The small molecule below binds the protein below.
Small molecule (SMILES): CC(=O)N[C@@H]1[C@@H](O)[C@H](O)[C@@H](CO)O[C@H]1O

Binding-site contacts:
Ligand atom C1 contacts residue ASN709 of chain 1.A at 3.1 Å.
Ligand atom N2 contacts residue ASN709 of chain 1.A at 3.6 Å.
Ligand atom C6 contacts residue NAG1 of chain 1.U at 3.5 Å.
Ligand atom O5 contacts residue ASN709 of chain 1.A at 2.5 Å (h-bond).
Ligand atom C1 contacts residue ASN710 of chain 1.A at 4.2 Å.
Ligand atom C3 contacts residue NAG1 of chain 1.U at 3.9 Å.
Ligand atom O3 contacts residue NAG1 of chain 1.U at 3.8 Å.
Ligand atom C6 contacts residue ASN709 of chain 1.A at 3.7 Å.
Ligand atom C4 contacts residue ASN709 of chain 1.A at 3.9 Å.
Ligand atom O6 contacts residue NAG1 of chain 1.U at 2.6 Å (h-bond).
Ligand atom C7 contacts residue ASN709 of chain 1.A at 3.4 Å.
Ligand atom O5 contacts residue NAG1 of chain 1.U at 4.1 Å.
Ligand atom O4 contacts residue NAG1 of chain 1.U at 3.6 Å.
Ligand atom C8 contacts residue ASN710 of chain 1.A at 4.3 Å.
Ligand atom O6 contacts residue ASN709 of chain 1.A at 2.8 Å (h-bond).
Ligand atom C2 contacts residue ASN709 of chain 1.A at 3.2 Å.
Ligand atom C2 contacts residue NAG1 of chain 1.U at 3.9 Å.
Ligand atom C4 contacts residue NAG1 of chain 1.U at 3.3 Å.
Ligand atom C5 contacts residue ASN709 of chain 1.A at 3.5 Å.
Ligand atom C5 contacts residue NAG1 of chain 1.U at 3.9 Å.
Ligand atom C3 contacts residue ASN709 of chain 1.A at 4.3 Å.
Ligand atom O7 contacts residue ASN709 of chain 1.A at 2.7 Å (h-bond).

Sequence of chain 1.A:
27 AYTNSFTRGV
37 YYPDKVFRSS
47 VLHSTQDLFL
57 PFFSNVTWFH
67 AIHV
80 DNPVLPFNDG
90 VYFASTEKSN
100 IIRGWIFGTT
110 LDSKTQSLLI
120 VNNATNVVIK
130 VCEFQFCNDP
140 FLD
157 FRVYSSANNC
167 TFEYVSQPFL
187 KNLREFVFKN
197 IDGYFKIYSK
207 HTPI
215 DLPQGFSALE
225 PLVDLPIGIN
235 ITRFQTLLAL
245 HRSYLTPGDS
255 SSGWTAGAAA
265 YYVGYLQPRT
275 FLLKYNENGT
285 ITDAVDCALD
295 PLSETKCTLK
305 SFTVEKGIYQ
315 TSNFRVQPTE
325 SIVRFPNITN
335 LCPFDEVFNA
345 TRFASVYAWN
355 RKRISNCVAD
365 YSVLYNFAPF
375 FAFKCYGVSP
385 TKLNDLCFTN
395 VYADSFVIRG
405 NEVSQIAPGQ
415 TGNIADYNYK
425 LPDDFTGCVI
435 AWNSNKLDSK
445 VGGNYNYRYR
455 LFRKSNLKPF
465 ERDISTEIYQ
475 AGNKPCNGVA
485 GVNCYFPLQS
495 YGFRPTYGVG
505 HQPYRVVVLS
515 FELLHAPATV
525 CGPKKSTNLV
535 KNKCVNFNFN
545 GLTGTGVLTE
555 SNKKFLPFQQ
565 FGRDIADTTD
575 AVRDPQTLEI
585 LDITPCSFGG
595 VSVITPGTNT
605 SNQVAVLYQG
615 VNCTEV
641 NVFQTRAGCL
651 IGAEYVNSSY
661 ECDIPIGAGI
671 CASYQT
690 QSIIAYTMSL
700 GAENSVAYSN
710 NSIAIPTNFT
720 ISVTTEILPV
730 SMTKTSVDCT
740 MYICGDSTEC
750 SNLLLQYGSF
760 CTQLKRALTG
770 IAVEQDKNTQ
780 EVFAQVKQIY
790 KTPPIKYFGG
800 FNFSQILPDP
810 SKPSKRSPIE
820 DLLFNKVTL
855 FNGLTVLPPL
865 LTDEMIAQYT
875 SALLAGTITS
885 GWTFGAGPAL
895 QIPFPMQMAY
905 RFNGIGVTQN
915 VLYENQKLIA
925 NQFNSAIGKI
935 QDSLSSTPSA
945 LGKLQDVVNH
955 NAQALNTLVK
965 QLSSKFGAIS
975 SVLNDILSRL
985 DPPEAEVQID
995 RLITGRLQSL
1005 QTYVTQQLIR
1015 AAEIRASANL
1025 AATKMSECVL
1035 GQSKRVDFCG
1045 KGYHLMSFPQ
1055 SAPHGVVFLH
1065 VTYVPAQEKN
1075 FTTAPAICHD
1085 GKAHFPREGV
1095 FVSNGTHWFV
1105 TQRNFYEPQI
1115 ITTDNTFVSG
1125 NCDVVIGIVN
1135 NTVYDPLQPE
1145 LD